A small-molecule ligand and the protein it binds are described below.
Small molecule (SMILES): CC(=O)N[C@@H]1[C@@H](O)[C@H](O)[C@@H](CO)O[C@H]1O

Sequence of chain 1.E:
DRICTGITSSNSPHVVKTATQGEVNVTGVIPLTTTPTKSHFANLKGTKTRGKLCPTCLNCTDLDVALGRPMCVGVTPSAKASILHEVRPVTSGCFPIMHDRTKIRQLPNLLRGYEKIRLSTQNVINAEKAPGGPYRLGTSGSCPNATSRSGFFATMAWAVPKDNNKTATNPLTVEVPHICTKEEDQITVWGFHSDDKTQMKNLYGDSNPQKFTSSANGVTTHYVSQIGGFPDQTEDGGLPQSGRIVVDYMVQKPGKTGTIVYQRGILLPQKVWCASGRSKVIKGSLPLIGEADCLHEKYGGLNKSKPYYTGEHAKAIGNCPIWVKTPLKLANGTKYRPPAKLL

Binding-site contacts:
Ligand atom O5 contacts residue SER148 of chain 1.E at 3.7 Å.
Ligand atom O5 contacts residue THR147 of chain 1.E at 3.8 Å.
Ligand atom O6 contacts residue GLY151 of chain 1.E at 3.5 Å.
Ligand atom N2 contacts residue ASN145 of chain 1.E at 3.7 Å.
Ligand atom C4 contacts residue ASN145 of chain 1.E at 4.0 Å.
Ligand atom C6 contacts residue GLY151 of chain 1.E at 4.2 Å.
Ligand atom C6 contacts residue SER150 of chain 1.E at 3.7 Å.
Ligand atom O3 contacts residue ASN145 of chain 1.E at 2.8 Å (h-bond).
Ligand atom C6 contacts residue ASN145 of chain 1.E at 3.9 Å.
Ligand atom C2 contacts residue ASN145 of chain 1.E at 2.4 Å.
Ligand atom C5 contacts residue ASN145 of chain 1.E at 3.6 Å.
Ligand atom C1 contacts residue THR147 of chain 1.E at 3.6 Å.
Ligand atom C3 contacts residue ASN145 of chain 1.E at 3.1 Å.
Ligand atom N2 contacts residue THR147 of chain 1.E at 4.4 Å.
Ligand atom O5 contacts residue ASN145 of chain 1.E at 2.6 Å (h-bond).
Ligand atom C1 contacts residue ASN145 of chain 1.E at 1.5 Å.
Ligand atom O6 contacts residue SER150 of chain 1.E at 3.4 Å (h-bond).
Ligand atom C6 contacts residue SER148 of chain 1.E at 4.2 Å.
Ligand atom C5 contacts residue SER148 of chain 1.E at 4.3 Å.